Sequence of chain 1.B:
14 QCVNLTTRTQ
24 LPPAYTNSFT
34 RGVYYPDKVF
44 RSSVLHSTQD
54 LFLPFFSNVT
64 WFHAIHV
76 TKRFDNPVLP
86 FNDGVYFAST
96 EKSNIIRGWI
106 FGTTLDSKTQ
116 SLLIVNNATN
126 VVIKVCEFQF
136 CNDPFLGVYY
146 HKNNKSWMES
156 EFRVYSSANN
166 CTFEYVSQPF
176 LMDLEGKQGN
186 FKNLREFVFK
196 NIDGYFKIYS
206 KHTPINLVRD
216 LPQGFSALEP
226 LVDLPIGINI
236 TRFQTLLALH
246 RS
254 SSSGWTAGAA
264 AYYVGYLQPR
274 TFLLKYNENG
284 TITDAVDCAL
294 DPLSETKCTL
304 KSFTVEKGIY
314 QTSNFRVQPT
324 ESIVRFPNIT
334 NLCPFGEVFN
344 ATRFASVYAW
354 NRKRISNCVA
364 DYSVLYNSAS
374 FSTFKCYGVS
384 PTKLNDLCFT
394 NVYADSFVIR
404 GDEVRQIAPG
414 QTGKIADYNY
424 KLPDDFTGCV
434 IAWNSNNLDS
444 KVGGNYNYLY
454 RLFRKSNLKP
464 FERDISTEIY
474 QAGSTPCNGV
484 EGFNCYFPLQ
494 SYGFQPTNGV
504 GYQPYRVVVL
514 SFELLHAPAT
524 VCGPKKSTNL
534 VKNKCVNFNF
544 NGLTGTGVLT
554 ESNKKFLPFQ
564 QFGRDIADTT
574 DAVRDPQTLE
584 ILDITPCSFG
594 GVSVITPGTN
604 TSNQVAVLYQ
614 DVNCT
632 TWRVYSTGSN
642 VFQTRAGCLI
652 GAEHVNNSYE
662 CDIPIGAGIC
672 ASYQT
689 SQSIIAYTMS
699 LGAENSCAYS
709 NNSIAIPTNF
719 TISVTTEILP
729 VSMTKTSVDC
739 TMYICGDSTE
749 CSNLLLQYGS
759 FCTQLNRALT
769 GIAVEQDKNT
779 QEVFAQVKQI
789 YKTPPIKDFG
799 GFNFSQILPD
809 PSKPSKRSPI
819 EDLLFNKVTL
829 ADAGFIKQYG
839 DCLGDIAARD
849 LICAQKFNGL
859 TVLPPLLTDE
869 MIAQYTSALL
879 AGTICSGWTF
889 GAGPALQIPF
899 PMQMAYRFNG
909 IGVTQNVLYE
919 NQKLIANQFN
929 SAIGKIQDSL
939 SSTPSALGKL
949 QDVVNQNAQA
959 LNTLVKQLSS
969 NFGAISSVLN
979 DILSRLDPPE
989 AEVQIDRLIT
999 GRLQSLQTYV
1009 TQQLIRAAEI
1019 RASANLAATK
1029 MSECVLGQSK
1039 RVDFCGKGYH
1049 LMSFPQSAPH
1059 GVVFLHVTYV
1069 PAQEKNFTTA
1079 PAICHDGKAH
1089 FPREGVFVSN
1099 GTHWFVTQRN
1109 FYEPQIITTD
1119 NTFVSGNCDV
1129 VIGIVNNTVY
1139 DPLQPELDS

A protein and the small-molecule ligand that binds it are described below.
Small molecule (SMILES): CC(=O)N[C@@H]1[C@@H](O)[C@H](O)[C@@H](CO)O[C@H]1O

Binding-site contacts:
Ligand atom C5 contacts residue ASN125 of chain 1.B at 4.2 Å.
Ligand atom C6 contacts residue VAL171 of chain 1.B at 4.3 Å (hydrophobic).
Ligand atom O5 contacts residue ASN122 of chain 1.B at 2.5 Å (h-bond).
Ligand atom C1 contacts residue ASN125 of chain 1.B at 4.3 Å.
Ligand atom C6 contacts residue VAL127 of chain 1.B at 3.9 Å (hydrophobic).
Ligand atom C2 contacts residue THR124 of chain 1.B at 3.6 Å.
Ligand atom C3 contacts residue ASN125 of chain 1.B at 4.4 Å.
Ligand atom C5 contacts residue ASN122 of chain 1.B at 3.8 Å.
Ligand atom C1 contacts residue VAL127 of chain 1.B at 4.4 Å (hydrophobic).
Ligand atom C1 contacts residue ASN122 of chain 1.B at 1.5 Å.
Ligand atom C5 contacts residue VAL127 of chain 1.B at 4.2 Å (hydrophobic).
Ligand atom O6 contacts residue VAL127 of chain 1.B at 4.2 Å.
Ligand atom C1 contacts residue THR124 of chain 1.B at 3.5 Å.
Ligand atom C8 contacts residue ASN122 of chain 1.B at 3.6 Å.
Ligand atom C7 contacts residue ASN122 of chain 1.B at 3.4 Å.
Ligand atom C7 contacts residue THR124 of chain 1.B at 3.9 Å.
Ligand atom N2 contacts residue THR124 of chain 1.B at 2.9 Å (h-bond).
Ligand atom O5 contacts residue VAL127 of chain 1.B at 3.5 Å.
Ligand atom N2 contacts residue ASN122 of chain 1.B at 2.9 Å (h-bond).
Ligand atom C8 contacts residue GLU154 of chain 1.B at 4.2 Å.
Ligand atom C8 contacts residue THR124 of chain 1.B at 3.7 Å.
Ligand atom C4 contacts residue ASN122 of chain 1.B at 4.4 Å.
Ligand atom C3 contacts residue THR124 of chain 1.B at 3.9 Å.
Ligand atom C3 contacts residue ASN122 of chain 1.B at 3.9 Å.
Ligand atom C2 contacts residue ASN122 of chain 1.B at 2.5 Å.
Ligand atom O7 contacts residue ASN122 of chain 1.B at 3.6 Å (h-bond).